This small molecule binds to this protein.
Small molecule (SMILES): CC(C)(C)OC(=O)N[C@@H](Cc1ccccc1)C(=O)C[C@@H](Cc1ccccc1)C(=O)N[C@@H](CCC(N)=O)C(=O)N[C@@H](Cc1ccccc1)C(N)=O

Sequence of chain 1.B:
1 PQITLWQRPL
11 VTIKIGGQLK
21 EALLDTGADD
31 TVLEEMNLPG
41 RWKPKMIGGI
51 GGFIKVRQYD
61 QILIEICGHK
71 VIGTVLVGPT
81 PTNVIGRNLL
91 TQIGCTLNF

Binding-site contacts:
Ligand atom C23 contacts residue THR82 of chain 1.A at 3.7 Å.
Ligand atom O38 contacts residue GLY27 of chain 1.B at 3.4 Å (h-bond).
Ligand atom N8 contacts residue GLY27 of chain 1.A at 2.9 Å (h-bond).
Ligand atom C21 contacts residue ASP25 of chain 1.A at 3.5 Å.
Ligand atom O7 contacts residue GLY48 of chain 1.A at 3.6 Å.
Ligand atom C4 contacts residue VAL32 of chain 1.A at 3.6 Å (hydrophobic).
Ligand atom N39 contacts residue GLY48 of chain 1.B at 2.9 Å (h-bond).
Ligand atom C20 contacts residue GLY27 of chain 1.B at 3.3 Å.
Ligand atom C44 contacts residue GLY49 of chain 1.B at 3.5 Å.
Ligand atom O35 contacts residue ALA28 of chain 1.B at 3.4 Å.
Ligand atom C10 contacts residue ASP25 of chain 1.B at 3.3 Å.
Ligand atom C4 contacts residue ILE50 of chain 1.B at 3.6 Å (hydrophobic).
Ligand atom C15 contacts residue PRO81 of chain 1.B at 3.5 Å (hydrophobic).
Ligand atom C19 contacts residue ASP25 of chain 1.A at 3.5 Å.
Ligand atom C25 contacts residue THR82 of chain 1.A at 3.6 Å.
Ligand atom C44 contacts residue GLY48 of chain 1.B at 3.3 Å.
Ligand atom C43 contacts residue GLY48 of chain 1.B at 3.0 Å.
Ligand atom O7 contacts residue GLY49 of chain 1.A at 3.4 Å.
Ligand atom C27 contacts residue GLY27 of chain 1.B at 3.4 Å.
Ligand atom O35 contacts residue ASP30 of chain 1.B at 3.0 Å (salt-bridge).
Ligand atom O38 contacts residue ASP29 of chain 1.B at 3.0 Å (salt-bridge).
Ligand atom O35 contacts residue ASP29 of chain 1.B at 3.4 Å (salt-bridge).
Ligand atom N30 contacts residue GLY27 of chain 1.B at 2.9 Å (h-bond).
Ligand atom O18 contacts residue ASP25 of chain 1.A at 2.8 Å (salt-bridge).
Ligand atom O29 contacts residue GLY49 of chain 1.B at 3.3 Å.
Ligand atom O18 contacts residue ASP25 of chain 1.B at 2.7 Å (salt-bridge).
Ligand atom N36 contacts residue ASP30 of chain 1.B at 3.1 Å (salt-bridge).
Ligand atom O49 contacts residue GLY48 of chain 1.B at 2.8 Å (h-bond).
Ligand atom C26 contacts residue ARG8 of chain 1.A at 3.6 Å.
Ligand atom O49 contacts residue ILE47 of chain 1.B at 3.5 Å.
Ligand atom C31 contacts residue GLY48 of chain 1.B at 3.5 Å.
Ligand atom N50 contacts residue ASP30 of chain 1.B at 3.4 Å (salt-bridge).
Ligand atom C17 contacts residue ASP25 of chain 1.B at 3.1 Å.
Ligand atom C40 contacts residue ASP29 of chain 1.B at 3.6 Å.
Ligand atom C12 contacts residue GLY27 of chain 1.A at 3.4 Å.
Ligand atom N36 contacts residue ILE47 of chain 1.B at 3.6 Å.
Ligand atom C24 contacts residue THR82 of chain 1.A at 3.6 Å.
Ligand atom C3 contacts residue GLY48 of chain 1.A at 3.1 Å.
Ligand atom O38 contacts residue ALA28 of chain 1.B at 3.5 Å.
Ligand atom C28 contacts residue GLY27 of chain 1.B at 3.7 Å.

Sequence of chain 1.A:
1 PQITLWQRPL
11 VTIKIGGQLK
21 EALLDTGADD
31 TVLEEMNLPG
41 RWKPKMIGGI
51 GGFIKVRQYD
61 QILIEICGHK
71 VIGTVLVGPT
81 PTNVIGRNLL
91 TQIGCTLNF